Binding-site contacts:
Ligand atom C1 contacts residue VAL22 of chain 1.A at 4.3 Å (hydrophobic).
Ligand atom C2 contacts residue ASN19 of chain 1.A at 2.4 Å.
Ligand atom O5 contacts residue GLU133 of chain 1.A at 4.2 Å.
Ligand atom O5 contacts residue ASN19 of chain 1.A at 2.4 Å (h-bond).
Ligand atom C1 contacts residue SER21 of chain 1.A at 4.4 Å.
Ligand atom O5 contacts residue VAL22 of chain 1.A at 3.5 Å.
Ligand atom O5 contacts residue SER21 of chain 1.A at 4.4 Å.
Ligand atom N2 contacts residue ASN19 of chain 1.A at 2.9 Å (h-bond).
Ligand atom C7 contacts residue ARG136 of chain 1.A at 3.9 Å.
Ligand atom C4 contacts residue ASN19 of chain 1.A at 4.2 Å.
Ligand atom C8 contacts residue ARG136 of chain 1.A at 4.4 Å.
Ligand atom C7 contacts residue ASN19 of chain 1.A at 3.2 Å.
Ligand atom C1 contacts residue GLU133 of chain 1.A at 4.3 Å.
Ligand atom O7 contacts residue GLU133 of chain 1.A at 4.1 Å.
Ligand atom C6 contacts residue VAL22 of chain 1.A at 4.2 Å (hydrophobic).
Ligand atom C1 contacts residue ASN19 of chain 1.A at 1.4 Å.
Ligand atom C8 contacts residue ASN19 of chain 1.A at 4.4 Å.
Ligand atom C3 contacts residue ASN19 of chain 1.A at 3.8 Å.
Ligand atom O7 contacts residue ASN19 of chain 1.A at 3.2 Å (h-bond).
Ligand atom C5 contacts residue ASN19 of chain 1.A at 3.7 Å.
Ligand atom O7 contacts residue ARG136 of chain 1.A at 2.9 Å (salt-bridge).
Ligand atom O6 contacts residue LEU129 of chain 1.A at 4.0 Å.
Ligand atom O6 contacts residue VAL22 of chain 1.A at 4.2 Å.

Sequence of chain 1.A:
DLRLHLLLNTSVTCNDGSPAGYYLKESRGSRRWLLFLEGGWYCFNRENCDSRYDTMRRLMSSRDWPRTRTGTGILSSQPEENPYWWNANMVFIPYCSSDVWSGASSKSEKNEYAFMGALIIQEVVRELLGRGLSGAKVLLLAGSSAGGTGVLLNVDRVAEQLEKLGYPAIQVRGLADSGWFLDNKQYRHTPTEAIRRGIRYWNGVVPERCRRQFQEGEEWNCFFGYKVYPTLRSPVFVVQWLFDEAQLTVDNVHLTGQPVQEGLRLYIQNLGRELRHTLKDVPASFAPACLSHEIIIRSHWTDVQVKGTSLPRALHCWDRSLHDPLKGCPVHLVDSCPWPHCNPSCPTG

The protein below binds the small molecule below.
Small molecule (SMILES): CC(=O)N[C@@H]1[C@@H](O)[C@H](O)[C@@H](CO)O[C@H]1O